Sequence of chain 1.C:
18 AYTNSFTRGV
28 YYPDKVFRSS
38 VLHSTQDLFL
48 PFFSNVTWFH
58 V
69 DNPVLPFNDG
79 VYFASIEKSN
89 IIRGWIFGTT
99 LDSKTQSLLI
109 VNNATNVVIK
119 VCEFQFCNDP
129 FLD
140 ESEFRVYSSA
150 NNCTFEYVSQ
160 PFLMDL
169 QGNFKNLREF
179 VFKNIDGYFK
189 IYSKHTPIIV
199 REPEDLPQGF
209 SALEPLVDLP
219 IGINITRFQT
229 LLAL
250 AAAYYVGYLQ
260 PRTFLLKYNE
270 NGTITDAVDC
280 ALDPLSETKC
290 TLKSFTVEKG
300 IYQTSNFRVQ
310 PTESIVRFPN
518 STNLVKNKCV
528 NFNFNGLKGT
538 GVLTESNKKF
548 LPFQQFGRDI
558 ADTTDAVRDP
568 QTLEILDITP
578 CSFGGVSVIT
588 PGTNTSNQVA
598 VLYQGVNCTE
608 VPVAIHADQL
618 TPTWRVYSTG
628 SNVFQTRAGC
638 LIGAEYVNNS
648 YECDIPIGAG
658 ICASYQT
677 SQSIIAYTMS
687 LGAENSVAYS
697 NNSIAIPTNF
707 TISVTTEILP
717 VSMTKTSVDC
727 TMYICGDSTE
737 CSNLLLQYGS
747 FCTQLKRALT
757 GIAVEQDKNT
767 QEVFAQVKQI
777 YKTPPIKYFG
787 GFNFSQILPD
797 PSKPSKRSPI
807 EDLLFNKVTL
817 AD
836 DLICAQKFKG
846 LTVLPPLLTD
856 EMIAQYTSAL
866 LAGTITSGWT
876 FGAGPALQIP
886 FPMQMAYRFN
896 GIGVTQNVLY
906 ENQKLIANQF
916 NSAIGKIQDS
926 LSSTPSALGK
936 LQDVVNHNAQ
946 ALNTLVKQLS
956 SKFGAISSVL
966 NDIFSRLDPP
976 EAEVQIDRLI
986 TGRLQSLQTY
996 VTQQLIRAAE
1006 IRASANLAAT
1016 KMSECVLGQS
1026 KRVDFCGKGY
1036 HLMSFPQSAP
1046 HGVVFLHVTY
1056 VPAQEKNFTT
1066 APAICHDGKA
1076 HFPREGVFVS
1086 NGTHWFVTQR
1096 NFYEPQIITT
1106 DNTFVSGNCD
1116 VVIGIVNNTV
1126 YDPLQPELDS

A small-molecule ligand and the protein it binds are described below.
Small molecule (SMILES): CC(=O)N[C@@H]1[C@@H](O)[C@H](O)[C@@H](CO)O[C@H]1O

Binding-site contacts:
Ligand atom C2 contacts residue ASN591 of chain 1.C at 2.5 Å.
Ligand atom N2 contacts residue ASN591 of chain 1.C at 2.9 Å (h-bond).
Ligand atom O5 contacts residue ASN591 of chain 1.C at 2.4 Å (h-bond).
Ligand atom C3 contacts residue ASN591 of chain 1.C at 3.8 Å.
Ligand atom O6 contacts residue ASN591 of chain 1.C at 4.3 Å.
Ligand atom C6 contacts residue ASN591 of chain 1.C at 4.5 Å.
Ligand atom C4 contacts residue ASN591 of chain 1.C at 4.2 Å.
Ligand atom C7 contacts residue ASN591 of chain 1.C at 4.0 Å.
Ligand atom C5 contacts residue ASN591 of chain 1.C at 3.6 Å.
Ligand atom C1 contacts residue ASN591 of chain 1.C at 1.4 Å.